Binding-site contacts:
Ligand atom O3A contacts residue GLY64 of chain 1.D at 3.8 Å.
Ligand atom O1A contacts residue VAL67 of chain 1.D at 3.2 Å (h-bond).
Ligand atom PG contacts residue ARG304 of chain 1.E at 3.4 Å.
Ligand atom PB contacts residue GLY62 of chain 1.D at 3.8 Å.
Ligand atom O3' contacts residue ASP401 of chain 1.D at 4.1 Å.
Ligand atom O5' contacts residue GLY62 of chain 1.D at 3.8 Å.
Ligand atom O5' contacts residue GLY64 of chain 1.D at 3.6 Å.
Ligand atom O1B contacts residue GLY62 of chain 1.D at 2.6 Å (h-bond).
Ligand atom O1A contacts residue GLY64 of chain 1.D at 3.0 Å.
Ligand atom O3A contacts residue SER66 of chain 1.D at 4.1 Å.
Ligand atom O3' contacts residue ARG53 of chain 1.E at 3.1 Å (salt-bridge).
Ligand atom N3B contacts residue SER66 of chain 1.D at 3.6 Å (h-bond).
Ligand atom O1G contacts residue ARG304 of chain 1.E at 3.4 Å (salt-bridge).
Ligand atom N3 contacts residue ILE421 of chain 1.D at 3.2 Å.
Ligand atom O2B contacts residue LYS65 of chain 1.D at 3.8 Å.
Ligand atom C5' contacts residue GLY62 of chain 1.D at 3.4 Å.
Ligand atom O2A contacts residue SER66 of chain 1.D at 3.5 Å.
Ligand atom C4 contacts residue ILE421 of chain 1.D at 3.5 Å (hydrophobic).
Ligand atom PA contacts residue SER66 of chain 1.D at 3.7 Å.
Ligand atom C4' contacts residue GLY62 of chain 1.D at 3.6 Å.
Ligand atom O2G contacts residue ARG53 of chain 1.E at 3.9 Å.
Ligand atom O3G contacts residue ARG304 of chain 1.E at 2.7 Å (salt-bridge).
Ligand atom C2 contacts residue ILE421 of chain 1.D at 4.0 Å (hydrophobic).
Ligand atom O6 contacts residue GLN423 of chain 1.D at 3.9 Å.
Ligand atom O3A contacts residue GLY62 of chain 1.D at 3.5 Å.
Ligand atom O3' contacts residue GLY62 of chain 1.D at 4.0 Å.
Ligand atom O2B contacts residue SER66 of chain 1.D at 2.5 Å (h-bond).
Ligand atom N1 contacts residue GLN423 of chain 1.D at 3.7 Å.
Ligand atom O1A contacts residue SER66 of chain 1.D at 2.8 Å (h-bond).
Ligand atom PA contacts residue GLY64 of chain 1.D at 3.8 Å.
Ligand atom O2G contacts residue THR61 of chain 1.D at 4.0 Å.
Ligand atom PB contacts residue SER66 of chain 1.D at 3.5 Å.
Ligand atom O1A contacts residue LYS65 of chain 1.D at 3.3 Å (salt-bridge).
Ligand atom O4' contacts residue LEU402 of chain 1.D at 3.7 Å.
Ligand atom C1' contacts residue ILE421 of chain 1.D at 3.4 Å (hydrophobic).
Ligand atom N9 contacts residue ILE421 of chain 1.D at 3.5 Å.
Ligand atom C6 contacts residue GLN423 of chain 1.D at 4.1 Å.
Ligand atom O2G contacts residue ARG304 of chain 1.E at 4.0 Å.
Ligand atom O1B contacts residue THR61 of chain 1.D at 3.7 Å.
Ligand atom O2G contacts residue GLY62 of chain 1.D at 3.9 Å.

Sequence of chain 1.D:
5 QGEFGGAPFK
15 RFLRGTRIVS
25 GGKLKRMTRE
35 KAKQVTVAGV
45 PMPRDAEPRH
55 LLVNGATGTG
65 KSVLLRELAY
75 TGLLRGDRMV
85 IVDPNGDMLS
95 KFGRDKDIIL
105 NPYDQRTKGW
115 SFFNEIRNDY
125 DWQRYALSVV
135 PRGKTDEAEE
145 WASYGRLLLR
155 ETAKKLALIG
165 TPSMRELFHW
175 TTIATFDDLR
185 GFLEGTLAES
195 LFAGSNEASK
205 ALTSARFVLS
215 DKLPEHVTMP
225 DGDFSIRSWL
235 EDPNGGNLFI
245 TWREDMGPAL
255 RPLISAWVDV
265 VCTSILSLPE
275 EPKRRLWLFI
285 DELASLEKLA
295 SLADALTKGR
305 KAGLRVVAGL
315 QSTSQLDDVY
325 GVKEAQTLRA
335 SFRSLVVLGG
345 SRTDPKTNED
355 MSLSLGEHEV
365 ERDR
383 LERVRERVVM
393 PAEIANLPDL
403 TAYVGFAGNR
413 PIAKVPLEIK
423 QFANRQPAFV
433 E

Sequence of chain 1.E:
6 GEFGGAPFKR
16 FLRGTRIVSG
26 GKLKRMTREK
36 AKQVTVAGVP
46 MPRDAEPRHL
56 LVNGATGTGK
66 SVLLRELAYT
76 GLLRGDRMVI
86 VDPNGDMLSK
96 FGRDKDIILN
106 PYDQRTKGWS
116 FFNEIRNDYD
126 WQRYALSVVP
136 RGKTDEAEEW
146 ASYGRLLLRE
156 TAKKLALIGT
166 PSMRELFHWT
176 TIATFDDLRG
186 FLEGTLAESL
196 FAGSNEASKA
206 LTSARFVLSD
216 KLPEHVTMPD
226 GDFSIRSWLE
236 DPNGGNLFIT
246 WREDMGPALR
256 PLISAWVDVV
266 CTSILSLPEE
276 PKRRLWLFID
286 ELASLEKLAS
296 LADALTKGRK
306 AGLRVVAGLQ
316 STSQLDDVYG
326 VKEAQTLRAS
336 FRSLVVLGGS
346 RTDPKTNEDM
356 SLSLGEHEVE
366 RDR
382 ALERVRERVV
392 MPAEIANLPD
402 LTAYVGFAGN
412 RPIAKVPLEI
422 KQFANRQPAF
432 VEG

A small-molecule ligand and the protein it binds are described below.
Small molecule (SMILES): Nc1nc2c(ncn2[C@@H]2O[C@H](CO[P](=O)(O)O[P](=O)(O)NP(=O)(O)O)[C@@H](O)[C@H]2O)c(=O)[nH]1